This protein binds this small molecule.
Small molecule (SMILES): CC(=O)N[C@@H]1[C@@H](O)[C@H](O)[C@@H](CO)O[C@H]1O

Sequence of chain 2.A:
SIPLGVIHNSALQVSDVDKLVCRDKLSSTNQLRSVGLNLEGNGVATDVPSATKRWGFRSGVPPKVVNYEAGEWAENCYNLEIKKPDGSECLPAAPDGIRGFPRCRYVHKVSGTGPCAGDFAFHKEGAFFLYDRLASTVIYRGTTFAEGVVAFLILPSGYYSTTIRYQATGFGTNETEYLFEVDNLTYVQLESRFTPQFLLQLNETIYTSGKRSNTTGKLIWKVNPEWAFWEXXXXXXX

Binding-site contacts:
Ligand atom C7 contacts residue ASN211 of chain 2.A at 3.2 Å.
Ligand atom C4 contacts residue ASN211 of chain 2.A at 4.2 Å.
Ligand atom N2 contacts residue ASN211 of chain 2.A at 2.9 Å (h-bond).
Ligand atom O5 contacts residue ASN211 of chain 2.A at 2.4 Å (h-bond).
Ligand atom C1 contacts residue ASN211 of chain 2.A at 1.4 Å.
Ligand atom C2 contacts residue ASN211 of chain 2.A at 2.5 Å.
Ligand atom O7 contacts residue ASN211 of chain 2.A at 3.2 Å (h-bond).
Ligand atom C8 contacts residue ASN211 of chain 2.A at 4.4 Å.
Ligand atom C3 contacts residue ASN211 of chain 2.A at 3.8 Å.
Ligand atom C5 contacts residue ASN211 of chain 2.A at 3.7 Å.